Sequence of chain 1.A:
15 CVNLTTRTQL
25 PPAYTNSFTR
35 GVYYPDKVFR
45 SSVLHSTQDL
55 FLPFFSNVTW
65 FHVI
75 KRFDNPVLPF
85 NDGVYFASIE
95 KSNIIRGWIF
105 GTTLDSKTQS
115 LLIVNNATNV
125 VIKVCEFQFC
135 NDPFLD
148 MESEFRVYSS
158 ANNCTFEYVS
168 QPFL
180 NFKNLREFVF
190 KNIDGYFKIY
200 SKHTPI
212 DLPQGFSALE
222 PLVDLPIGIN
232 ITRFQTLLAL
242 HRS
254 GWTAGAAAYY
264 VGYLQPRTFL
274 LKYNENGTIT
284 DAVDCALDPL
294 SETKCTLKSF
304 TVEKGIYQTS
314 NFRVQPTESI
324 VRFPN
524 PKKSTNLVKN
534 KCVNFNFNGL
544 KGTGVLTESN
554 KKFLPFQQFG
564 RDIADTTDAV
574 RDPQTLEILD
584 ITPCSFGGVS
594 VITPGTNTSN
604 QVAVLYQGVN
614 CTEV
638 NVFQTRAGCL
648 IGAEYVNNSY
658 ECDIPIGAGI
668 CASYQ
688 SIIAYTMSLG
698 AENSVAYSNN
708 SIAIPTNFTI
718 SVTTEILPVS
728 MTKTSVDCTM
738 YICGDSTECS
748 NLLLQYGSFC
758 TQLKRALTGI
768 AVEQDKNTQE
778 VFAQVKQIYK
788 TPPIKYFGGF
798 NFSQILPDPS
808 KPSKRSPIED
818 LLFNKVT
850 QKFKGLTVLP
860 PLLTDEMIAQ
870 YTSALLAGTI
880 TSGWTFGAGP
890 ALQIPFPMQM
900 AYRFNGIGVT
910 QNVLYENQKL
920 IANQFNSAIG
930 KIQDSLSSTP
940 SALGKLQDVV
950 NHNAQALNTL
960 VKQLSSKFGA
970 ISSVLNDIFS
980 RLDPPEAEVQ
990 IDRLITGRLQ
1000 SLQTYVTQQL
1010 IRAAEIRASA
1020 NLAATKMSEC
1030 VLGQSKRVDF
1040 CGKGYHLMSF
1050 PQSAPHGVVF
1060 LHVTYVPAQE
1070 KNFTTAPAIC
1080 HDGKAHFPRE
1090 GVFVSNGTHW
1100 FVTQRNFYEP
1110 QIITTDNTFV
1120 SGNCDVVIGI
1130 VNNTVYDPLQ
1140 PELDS

A small-molecule ligand and the protein it binds are described below.
Small molecule (SMILES): CC(=O)N[C@@H]1[C@@H](O)[C@H](O)[C@@H](CO)O[C@H]1O

Sequence of chain 1.B:
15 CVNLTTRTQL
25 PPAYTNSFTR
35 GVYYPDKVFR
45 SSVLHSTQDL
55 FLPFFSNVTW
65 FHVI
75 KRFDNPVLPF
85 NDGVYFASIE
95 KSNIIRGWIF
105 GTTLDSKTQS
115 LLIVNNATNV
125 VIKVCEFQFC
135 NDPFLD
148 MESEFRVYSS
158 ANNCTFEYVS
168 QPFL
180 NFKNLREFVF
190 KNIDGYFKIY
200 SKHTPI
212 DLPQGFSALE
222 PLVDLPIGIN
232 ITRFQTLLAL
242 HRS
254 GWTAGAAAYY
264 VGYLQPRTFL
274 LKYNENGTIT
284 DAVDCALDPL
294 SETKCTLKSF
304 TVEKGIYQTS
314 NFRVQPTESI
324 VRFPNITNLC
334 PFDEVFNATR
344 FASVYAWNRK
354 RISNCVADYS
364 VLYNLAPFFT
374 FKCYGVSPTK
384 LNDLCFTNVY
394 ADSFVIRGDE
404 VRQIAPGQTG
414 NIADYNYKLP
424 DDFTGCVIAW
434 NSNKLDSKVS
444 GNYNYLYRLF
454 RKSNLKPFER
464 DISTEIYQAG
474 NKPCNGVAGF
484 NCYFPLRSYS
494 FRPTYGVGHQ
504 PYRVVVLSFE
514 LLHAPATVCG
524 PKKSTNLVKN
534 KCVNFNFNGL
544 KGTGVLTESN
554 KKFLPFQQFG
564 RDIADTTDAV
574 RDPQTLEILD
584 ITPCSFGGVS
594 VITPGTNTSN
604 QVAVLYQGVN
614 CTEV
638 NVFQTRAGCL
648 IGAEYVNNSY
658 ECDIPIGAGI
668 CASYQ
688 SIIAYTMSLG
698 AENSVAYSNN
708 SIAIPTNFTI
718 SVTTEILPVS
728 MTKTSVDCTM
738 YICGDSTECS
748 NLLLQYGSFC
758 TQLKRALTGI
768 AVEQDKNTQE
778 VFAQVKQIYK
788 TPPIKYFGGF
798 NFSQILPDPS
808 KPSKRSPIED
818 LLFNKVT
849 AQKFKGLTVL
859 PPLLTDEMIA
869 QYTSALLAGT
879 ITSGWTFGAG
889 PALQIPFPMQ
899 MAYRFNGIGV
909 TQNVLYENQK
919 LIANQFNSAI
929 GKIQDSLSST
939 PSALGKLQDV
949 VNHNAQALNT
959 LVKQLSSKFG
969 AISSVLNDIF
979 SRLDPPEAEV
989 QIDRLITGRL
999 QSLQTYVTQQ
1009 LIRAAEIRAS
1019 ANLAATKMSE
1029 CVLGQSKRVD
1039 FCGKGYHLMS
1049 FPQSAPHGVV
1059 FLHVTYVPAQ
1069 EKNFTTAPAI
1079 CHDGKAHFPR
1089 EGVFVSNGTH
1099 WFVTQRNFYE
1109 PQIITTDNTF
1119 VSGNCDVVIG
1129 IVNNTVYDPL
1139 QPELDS

Binding-site contacts:
Ligand atom N2 contacts residue ASN706 of chain 1.B at 3.0 Å (h-bond).
Ligand atom C7 contacts residue ASN706 of chain 1.B at 3.0 Å.
Ligand atom C5 contacts residue ASN706 of chain 1.B at 3.6 Å.
Ligand atom C2 contacts residue TYR793 of chain 1.A at 4.2 Å (hydrophobic).
Ligand atom C2 contacts residue ASN706 of chain 1.B at 2.4 Å.
Ligand atom C3 contacts residue ASN706 of chain 1.B at 3.8 Å.
Ligand atom C8 contacts residue TYR793 of chain 1.A at 4.1 Å (hydrophobic).
Ligand atom C8 contacts residue ASN706 of chain 1.B at 4.3 Å.
Ligand atom N2 contacts residue TYR793 of chain 1.A at 4.1 Å.
Ligand atom C7 contacts residue TYR793 of chain 1.A at 3.6 Å (hydrophobic).
Ligand atom O7 contacts residue ASN706 of chain 1.B at 2.6 Å (h-bond).
Ligand atom C1 contacts residue ASN706 of chain 1.B at 1.4 Å.
Ligand atom O7 contacts residue TYR793 of chain 1.A at 3.0 Å.
Ligand atom C4 contacts residue ASN706 of chain 1.B at 4.2 Å.
Ligand atom O5 contacts residue ASN706 of chain 1.B at 2.3 Å (h-bond).